Binding-site contacts:
Ligand atom C13 contacts residue GLN80 of chain 1.B at 3.7 Å.
Ligand atom C18 contacts residue GLU206 of chain 1.B at 3.4 Å.
Ligand atom C7 contacts residue ILE81 of chain 1.B at 3.7 Å (hydrophobic).
Ligand atom C9 contacts residue GLN80 of chain 1.B at 3.4 Å.
Ligand atom C14 contacts residue GLN80 of chain 1.B at 3.3 Å.
Ligand atom C1 contacts residue TYR87 of chain 1.A at 3.8 Å (hydrophobic).
Ligand atom C3 contacts residue TYR145 of chain 1.B at 3.8 Å (hydrophobic).
Ligand atom C01 contacts residue PRO48 of chain 1.B at 3.9 Å (hydrophobic).
Ligand atom C18 contacts residue PHE146 of chain 1.B at 3.8 Å (hydrophobic).
Ligand atom C4 contacts residue TYR87 of chain 1.A at 3.9 Å (hydrophobic).
Ligand atom C2 contacts residue GLU206 of chain 1.B at 3.5 Å.
Ligand atom C24 contacts residue LEU113 of chain 1.A at 3.5 Å (hydrophobic).
Ligand atom C3 contacts residue PHE146 of chain 1.B at 3.6 Å (hydrophobic).
Ligand atom C6 contacts residue PHE84 of chain 1.B at 3.8 Å (hydrophobic).
Ligand atom C16 contacts residue PHE146 of chain 1.B at 3.5 Å (hydrophobic).
Ligand atom C11 contacts residue GLN80 of chain 1.B at 3.5 Å.
Ligand atom C12 contacts residue ALA77 of chain 1.B at 3.7 Å (hydrophobic).
Ligand atom O1 contacts residue SER110 of chain 1.A at 2.8 Å (h-bond).
Ligand atom C9 contacts residue TYR87 of chain 1.A at 3.9 Å (hydrophobic).
Ligand atom C14 contacts residue SER110 of chain 1.A at 3.9 Å.
Ligand atom C01 contacts residue THR88 of chain 1.A at 3.7 Å.
Ligand atom C12 contacts residue GLN80 of chain 1.B at 3.4 Å.
Ligand atom C02 contacts residue TYR87 of chain 1.A at 3.6 Å (hydrophobic).
Ligand atom C19 contacts residue SER110 of chain 1.A at 3.1 Å.
Ligand atom C02 contacts residue ILE81 of chain 1.B at 3.9 Å (hydrophobic).
Ligand atom C24 contacts residue ILE111 of chain 1.A at 3.9 Å (hydrophobic).
Ligand atom O2 contacts residue PHE146 of chain 1.B at 3.7 Å.
Ligand atom O2 contacts residue GLU206 of chain 1.B at 2.5 Å (salt-bridge).
Ligand atom C5 contacts residue TYR87 of chain 1.A at 3.7 Å (hydrophobic).
Ligand atom C3 contacts residue LEU113 of chain 1.A at 3.8 Å (hydrophobic).
Ligand atom C4 contacts residue ILE81 of chain 1.B at 3.7 Å (hydrophobic).
Ligand atom C6 contacts residue TYR87 of chain 1.A at 3.6 Å (hydrophobic).
Ligand atom C19 contacts residue PRO147 of chain 1.B at 3.6 Å (hydrophobic).
Ligand atom C8 contacts residue TYR87 of chain 1.A at 3.6 Å (hydrophobic).
Ligand atom O1 contacts residue PRO147 of chain 1.B at 3.8 Å.
Ligand atom C10 contacts residue GLN80 of chain 1.B at 3.5 Å.
Ligand atom O1 contacts residue GLN80 of chain 1.B at 3.4 Å (h-bond).
Ligand atom C15 contacts residue PHE146 of chain 1.B at 3.9 Å (hydrophobic).
Ligand atom C2 contacts residue PHE146 of chain 1.B at 3.6 Å (hydrophobic).
Ligand atom N1 contacts residue GLN80 of chain 1.B at 2.9 Å (h-bond).

The protein below binds the small molecule below.
Small molecule (SMILES): C[C@@H](C(O)c1ccc(O)cc1)N1CCC(Cc2ccccc2)CC1

Sequence of chain 1.B:
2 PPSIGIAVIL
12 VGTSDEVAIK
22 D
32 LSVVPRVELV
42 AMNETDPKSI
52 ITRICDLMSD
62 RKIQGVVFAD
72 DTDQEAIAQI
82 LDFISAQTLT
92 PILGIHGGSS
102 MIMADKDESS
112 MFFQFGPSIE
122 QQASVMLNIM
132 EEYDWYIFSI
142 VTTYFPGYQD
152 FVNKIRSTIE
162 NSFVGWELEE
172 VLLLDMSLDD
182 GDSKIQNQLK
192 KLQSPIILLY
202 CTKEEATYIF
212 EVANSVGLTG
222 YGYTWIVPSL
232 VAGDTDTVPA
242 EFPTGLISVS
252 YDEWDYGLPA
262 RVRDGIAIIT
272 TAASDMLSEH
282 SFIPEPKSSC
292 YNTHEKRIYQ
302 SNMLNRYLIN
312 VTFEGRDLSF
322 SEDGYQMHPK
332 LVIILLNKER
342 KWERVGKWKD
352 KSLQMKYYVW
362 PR

Sequence of chain 1.A:
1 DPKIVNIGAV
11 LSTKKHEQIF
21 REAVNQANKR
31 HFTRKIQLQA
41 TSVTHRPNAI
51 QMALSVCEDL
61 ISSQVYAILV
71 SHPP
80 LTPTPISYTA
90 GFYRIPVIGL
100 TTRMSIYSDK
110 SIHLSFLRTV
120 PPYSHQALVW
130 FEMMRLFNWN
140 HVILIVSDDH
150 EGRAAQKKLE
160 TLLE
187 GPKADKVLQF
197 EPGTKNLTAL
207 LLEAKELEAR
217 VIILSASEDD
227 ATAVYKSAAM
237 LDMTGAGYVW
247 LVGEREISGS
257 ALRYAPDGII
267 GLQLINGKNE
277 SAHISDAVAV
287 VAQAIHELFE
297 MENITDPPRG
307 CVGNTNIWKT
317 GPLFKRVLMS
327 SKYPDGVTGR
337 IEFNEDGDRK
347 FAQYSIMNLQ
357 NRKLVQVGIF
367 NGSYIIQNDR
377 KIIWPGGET